Sequence of chain 28.A:
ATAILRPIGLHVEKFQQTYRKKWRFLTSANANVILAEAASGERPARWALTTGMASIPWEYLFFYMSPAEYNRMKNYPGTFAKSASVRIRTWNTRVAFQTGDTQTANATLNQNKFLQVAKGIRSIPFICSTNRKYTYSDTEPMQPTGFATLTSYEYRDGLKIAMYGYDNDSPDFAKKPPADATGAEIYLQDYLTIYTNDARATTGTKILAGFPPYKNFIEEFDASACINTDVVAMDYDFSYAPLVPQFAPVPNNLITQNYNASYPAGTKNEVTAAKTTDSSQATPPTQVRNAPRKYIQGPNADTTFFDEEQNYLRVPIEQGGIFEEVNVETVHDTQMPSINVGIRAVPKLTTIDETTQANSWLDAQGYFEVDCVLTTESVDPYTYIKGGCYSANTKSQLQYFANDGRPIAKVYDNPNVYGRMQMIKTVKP

Binding-site contacts:
Ligand atom O3' contacts residue PRO289 of chain 26.A at 3.1 Å.
Ligand atom N4 contacts residue ARG170 of chain 28.A at 0.6 Å (salt-bridge).
Ligand atom OP1 contacts residue PRO501 of chain 26.A at 3.1 Å.
Ligand atom OP2 contacts residue VAL492 of chain 28.A at 2.5 Å (h-bond).
Ligand atom O2 contacts residue LYS559 of chain 28.A at 2.8 Å (salt-bridge).
Ligand atom C5 contacts residue ARG170 of chain 28.A at 2.4 Å.
Ligand atom O2 contacts residue PRO171 of chain 28.A at 3.0 Å (h-bond).
Ligand atom N6 contacts residue SER555 of chain 28.A at 3.1 Å.
Ligand atom N2 contacts residue SER403 of chain 26.A at 3.0 Å (h-bond).
Ligand atom C5 contacts residue ASP497 of chain 26.A at 3.1 Å.
Ligand atom O6 contacts residue ASP401 of chain 26.A at 2.7 Å (salt-bridge).
Ligand atom N7 contacts residue THR498 of chain 26.A at 3.1 Å.
Ligand atom C4 contacts residue ASN491 of chain 28.A at 2.5 Å.
Ligand atom C6 contacts residue ASN491 of chain 28.A at 3.1 Å.
Ligand atom C4 contacts residue ARG170 of chain 28.A at 1.2 Å.
Ligand atom O2 contacts residue THR558 of chain 28.A at 2.7 Å (h-bond).
Ligand atom N3 contacts residue DG2 of chain 26.B at 2.9 Å (h-bond).
Ligand atom C2 contacts residue ASP399 of chain 26.A at 3.1 Å.
Ligand atom N1 contacts residue PRO545 of chain 28.A at 3.2 Å.
Ligand atom N7 contacts residue GLN499 of chain 26.A at 2.8 Å (h-bond).
Ligand atom C2 contacts residue ASP401 of chain 26.A at 3.1 Å.
Ligand atom N2 contacts residue ASP401 of chain 26.A at 2.8 Å (salt-bridge).
Ligand atom O3' contacts residue LYS178 of chain 28.A at 2.9 Å.
Ligand atom OP2 contacts residue ASN491 of chain 28.A at 2.9 Å.
Ligand atom N1 contacts residue MET398 of chain 26.A at 3.0 Å.
Ligand atom N6 contacts residue GLN410 of chain 28.A at 2.7 Å (h-bond).
Ligand atom C4 contacts residue ASP497 of chain 26.A at 3.1 Å.
Ligand atom C5 contacts residue ASN491 of chain 28.A at 2.3 Å.
Ligand atom O3' contacts residue VAL492 of chain 28.A at 3.2 Å.
Ligand atom N3 contacts residue ARG170 of chain 28.A at 2.0 Å (salt-bridge).
Ligand atom C2 contacts residue MET398 of chain 26.A at 2.7 Å (hydrophobic).
Ligand atom N1 contacts residue ASP401 of chain 26.A at 2.6 Å (salt-bridge).
Ligand atom N4 contacts residue ASN491 of chain 28.A at 2.7 Å (h-bond).
Ligand atom O2 contacts residue DG2 of chain 26.B at 2.8 Å (h-bond).
Ligand atom N4 contacts residue DG2 of chain 26.B at 2.9 Å (h-bond).
Ligand atom O4' contacts residue GLN499 of chain 26.A at 3.0 Å (h-bond).
Ligand atom OP1 contacts residue PRO289 of chain 26.A at 3.2 Å.
Ligand atom OP1 contacts residue GLY284 of chain 26.A at 3.0 Å.
Ligand atom O4' contacts residue THR558 of chain 28.A at 3.1 Å.
Ligand atom OP2 contacts residue SER287 of chain 26.A at 2.9 Å.

This small molecule binds to this protein.
Small molecule (SMILES): Nc1ccn([C@H]2C[C@H](O[P](=O)(O)OC[C@H]3O[C@@H](n4cnc5c(N)ncnc54)C[C@@H]3O[P](=O)(O)OC[C@H]3O[C@@H](n4cnc5c(=O)nc(N)[nH]c54)C[C@@H]3O[P](=O)(O)OC[C@H]3O[C@@H](n4cnc5c(=O)nc(N)[nH]c54)C[C@@H]3O[P](=O)(O)OC[C@H]3O[C@@H](n4ccc(N)nc4=O)C[C@@H]3O[P](=O)(O)OC[C@H]3O[C@@H](n4ccc(N)nc4=O)C[C@@H]3O[P](=O)(O)OC[C@H]3O[C@@H](n4cnc5c(N)ncnc54)C[C@@H]3O[P](=O)(O)OC[C@H]3O[C@@H](n4cnc5c(N)ncnc54)C[C@@H]3O)[C@@H](COP(=O)=O)O2)c(=O)n1

Sequence of chain 26.A:
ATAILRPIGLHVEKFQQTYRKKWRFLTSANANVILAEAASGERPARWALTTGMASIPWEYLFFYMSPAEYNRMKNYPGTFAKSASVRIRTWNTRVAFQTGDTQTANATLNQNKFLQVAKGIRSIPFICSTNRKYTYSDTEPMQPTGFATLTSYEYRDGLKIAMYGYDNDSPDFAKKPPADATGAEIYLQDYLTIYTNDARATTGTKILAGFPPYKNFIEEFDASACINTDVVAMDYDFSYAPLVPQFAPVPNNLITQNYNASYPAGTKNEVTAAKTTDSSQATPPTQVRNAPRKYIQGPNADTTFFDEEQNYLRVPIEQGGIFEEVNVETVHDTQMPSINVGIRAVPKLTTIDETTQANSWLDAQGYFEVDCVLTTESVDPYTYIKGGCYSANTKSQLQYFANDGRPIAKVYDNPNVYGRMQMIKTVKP